This small molecule binds to this protein.
Small molecule (SMILES): CC1=C(/C=C/C(C)=C/C=C/C(C)=C/C=O)C(C)(C)CCC1

Sequence of chain 1.F:
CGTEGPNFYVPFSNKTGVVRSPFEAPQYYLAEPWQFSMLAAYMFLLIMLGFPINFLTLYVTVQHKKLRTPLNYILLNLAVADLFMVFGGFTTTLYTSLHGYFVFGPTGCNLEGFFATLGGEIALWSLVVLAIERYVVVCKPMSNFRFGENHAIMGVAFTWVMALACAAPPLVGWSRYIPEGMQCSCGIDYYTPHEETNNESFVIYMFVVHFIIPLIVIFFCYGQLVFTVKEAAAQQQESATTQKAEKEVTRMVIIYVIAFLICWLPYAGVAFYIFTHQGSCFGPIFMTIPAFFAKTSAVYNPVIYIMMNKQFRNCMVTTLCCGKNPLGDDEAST

Binding-site contacts:
Ligand atom C16 contacts residue PHE208 of chain 1.F at 3.8 Å (hydrophobic).
Ligand atom C15 contacts residue LYS296 of chain 1.F at 1.4 Å.
Ligand atom C16 contacts residue MET207 of chain 1.F at 3.5 Å (hydrophobic).
Ligand atom C5 contacts residue MET207 of chain 1.F at 4.3 Å (hydrophobic).
Ligand atom C2 contacts residue PHE208 of chain 1.F at 3.7 Å (hydrophobic).
Ligand atom C17 contacts residue ALA269 of chain 1.F at 3.6 Å (hydrophobic).
Ligand atom C2 contacts residue ALA272 of chain 1.F at 4.2 Å (hydrophobic).
Ligand atom C20 contacts residue LYS296 of chain 1.F at 4.4 Å.
Ligand atom C4 contacts residue MET207 of chain 1.F at 3.8 Å (hydrophobic).
Ligand atom C3 contacts residue MET207 of chain 1.F at 3.6 Å (hydrophobic).
Ligand atom C10 contacts residue THR118 of chain 1.F at 4.3 Å.
Ligand atom C15 contacts residue MET86 of chain 1.F at 4.0 Å (hydrophobic).
Ligand atom C19 contacts residue THR118 of chain 1.F at 4.2 Å.
Ligand atom C12 contacts residue TYR268 of chain 1.F at 3.3 Å (hydrophobic).
Ligand atom C3 contacts residue PHE208 of chain 1.F at 3.5 Å (hydrophobic).
Ligand atom C11 contacts residue THR118 of chain 1.F at 3.9 Å.
Ligand atom C11 contacts residue TYR268 of chain 1.F at 3.8 Å (hydrophobic).
Ligand atom C15 contacts residue ALA117 of chain 1.F at 3.7 Å (hydrophobic).
Ligand atom C10 contacts residue TYR268 of chain 1.F at 3.5 Å (hydrophobic).
Ligand atom C20 contacts residue ALA117 of chain 1.F at 3.9 Å (hydrophobic).
Ligand atom C19 contacts residue GLU122 of chain 1.F at 3.3 Å.
Ligand atom C7 contacts residue TYR268 of chain 1.F at 4.1 Å (hydrophobic).
Ligand atom C8 contacts residue MET207 of chain 1.F at 3.7 Å (hydrophobic).
Ligand atom C20 contacts residue MET86 of chain 1.F at 3.7 Å (hydrophobic).
Ligand atom C13 contacts residue TYR268 of chain 1.F at 4.1 Å (hydrophobic).
Ligand atom C9 contacts residue MET207 of chain 1.F at 4.3 Å (hydrophobic).
Ligand atom C20 contacts residue GLY121 of chain 1.F at 4.2 Å.
Ligand atom C18 contacts residue TYR191 of chain 1.F at 3.5 Å (hydrophobic).
Ligand atom C19 contacts residue TRP265 of chain 1.F at 3.6 Å (hydrophobic).
Ligand atom C9 contacts residue TRP265 of chain 1.F at 4.1 Å (hydrophobic).
Ligand atom C3 contacts residue VAL204 of chain 1.F at 3.3 Å (hydrophobic).
Ligand atom C4 contacts residue VAL204 of chain 1.F at 4.2 Å (hydrophobic).
Ligand atom C17 contacts residue TYR268 of chain 1.F at 3.7 Å (hydrophobic).
Ligand atom C7 contacts residue MET207 of chain 1.F at 4.2 Å (hydrophobic).
Ligand atom C19 contacts residue MET207 of chain 1.F at 4.0 Å (hydrophobic).
Ligand atom C18 contacts residue ILE189 of chain 1.F at 3.7 Å (hydrophobic).
Ligand atom C14 contacts residue LYS296 of chain 1.F at 2.6 Å.
Ligand atom C9 contacts residue TYR268 of chain 1.F at 4.2 Å (hydrophobic).
Ligand atom C13 contacts residue LYS296 of chain 1.F at 3.8 Å.
Ligand atom C14 contacts residue TYR268 of chain 1.F at 4.2 Å (hydrophobic).